This protein binds this small molecule.
Small molecule (SMILES): CC(=O)N[C@H]1[C@H](O[C@H]2[C@H](O)[C@@H](NC(C)=O)CO[C@@H]2CO)O[C@H](CO)[C@@H](O)[C@@H]1O

Binding-site contacts:
Ligand atom C2 contacts residue ASN12 of chain 34.I at 3.2 Å.
Ligand atom O5 contacts residue ASN12 of chain 34.I at 2.6 Å (h-bond).
Ligand atom C1 contacts residue ASN12 of chain 34.I at 2.1 Å.
Ligand atom C7 contacts residue ASN12 of chain 34.I at 3.9 Å.
Ligand atom O7 contacts residue ASN12 of chain 34.I at 3.7 Å.
Ligand atom C5 contacts residue ASN12 of chain 34.I at 4.0 Å.
Ligand atom N2 contacts residue ASN12 of chain 34.I at 3.8 Å.

Sequence of chain 34.I:
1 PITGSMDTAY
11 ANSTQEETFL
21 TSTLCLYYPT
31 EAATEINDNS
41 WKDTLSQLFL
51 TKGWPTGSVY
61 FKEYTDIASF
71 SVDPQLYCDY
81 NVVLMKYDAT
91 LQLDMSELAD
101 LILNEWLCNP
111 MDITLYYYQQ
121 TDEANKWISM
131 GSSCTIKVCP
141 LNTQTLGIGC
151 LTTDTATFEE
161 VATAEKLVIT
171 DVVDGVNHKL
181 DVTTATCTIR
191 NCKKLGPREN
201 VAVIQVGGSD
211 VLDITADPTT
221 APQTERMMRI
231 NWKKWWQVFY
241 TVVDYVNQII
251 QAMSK